The small molecule below binds the protein below.
Small molecule (SMILES): O=C(COP(=O)(O)O)NO

Sequence of chain 1.R:
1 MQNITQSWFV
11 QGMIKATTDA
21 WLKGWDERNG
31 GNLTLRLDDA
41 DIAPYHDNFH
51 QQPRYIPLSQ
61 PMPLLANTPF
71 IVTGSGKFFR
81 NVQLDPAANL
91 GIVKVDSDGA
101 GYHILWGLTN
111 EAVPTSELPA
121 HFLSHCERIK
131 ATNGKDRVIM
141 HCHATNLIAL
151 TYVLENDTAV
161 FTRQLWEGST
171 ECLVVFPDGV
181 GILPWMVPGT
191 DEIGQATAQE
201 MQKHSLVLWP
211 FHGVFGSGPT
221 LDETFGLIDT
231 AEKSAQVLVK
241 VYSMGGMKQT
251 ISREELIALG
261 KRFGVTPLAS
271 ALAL

Binding-site contacts:
Ligand atom O4P contacts residue SER75 of chain 1.R at 3.3 Å (h-bond).
Ligand atom O4P contacts residue GLY76 of chain 1.R at 3.6 Å (h-bond).
Ligand atom C1 contacts residue ZN1 of chain 1.CB at 2.7 Å.
Ligand atom N2 contacts residue ZN1 of chain 1.CB at 2.8 Å.
Ligand atom O2 contacts residue ZN1 of chain 1.CB at 2.1 Å.
Ligand atom O1P contacts residue ASN32 of chain 1.R at 3.4 Å (h-bond).
Ligand atom O2P contacts residue ASN32 of chain 1.R at 2.7 Å (h-bond).
Ligand atom O1 contacts residue ZN1 of chain 1.CB at 2.1 Å.
Ligand atom C2 contacts residue ASN32 of chain 1.R at 3.7 Å.
Ligand atom O2P contacts residue THR115 of chain 1.R at 2.3 Å (h-bond).
Ligand atom N2 contacts residue ASN32 of chain 1.R at 3.7 Å.
Ligand atom N2 contacts residue GLU117 of chain 1.R at 3.1 Å (salt-bridge).
Ligand atom P contacts residue ASN29 of chain 1.R at 3.7 Å.
Ligand atom N2 contacts residue HIS212 of chain 1.R at 4.0 Å.
Ligand atom O2 contacts residue HIS141 of chain 1.R at 3.2 Å (h-bond).
Ligand atom O2 contacts residue GLU117 of chain 1.R at 2.6 Å (salt-bridge).
Ligand atom P contacts residue ASN32 of chain 1.R at 3.8 Å.
Ligand atom N2 contacts residue HIS141 of chain 1.R at 4.0 Å.
Ligand atom O2P contacts residue SER116 of chain 1.R at 4.0 Å.
Ligand atom O1 contacts residue ASN32 of chain 1.R at 3.8 Å.
Ligand atom O4P contacts residue THR115 of chain 1.R at 3.7 Å.
Ligand atom O3P contacts residue ASN29 of chain 1.R at 2.8 Å (h-bond).
Ligand atom C2 contacts residue ASN29 of chain 1.R at 3.4 Å.
Ligand atom O1 contacts residue HIS141 of chain 1.R at 3.3 Å (h-bond).
Ligand atom O1P contacts residue ASN29 of chain 1.R at 3.8 Å.
Ligand atom O1 contacts residue GLY30 of chain 1.R at 3.6 Å.
Ligand atom P contacts residue THR115 of chain 1.R at 3.6 Å.
Ligand atom O4P contacts residue SER116 of chain 1.R at 2.8 Å (h-bond).
Ligand atom O2 contacts residue HIS212 of chain 1.R at 2.9 Å (h-bond).
Ligand atom P contacts residue GLY76 of chain 1.R at 3.8 Å.
Ligand atom O3P contacts residue GLY74 of chain 1.R at 3.8 Å.
Ligand atom O3P contacts residue GLY76 of chain 1.R at 3.0 Å (h-bond).
Ligand atom C1 contacts residue HIS141 of chain 1.R at 3.9 Å.
Ligand atom C1 contacts residue GLY31 of chain 1.R at 3.8 Å.
Ligand atom O1 contacts residue HIS143 of chain 1.R at 3.1 Å (h-bond).
Ligand atom O2P contacts residue GLY31 of chain 1.R at 3.5 Å (h-bond).
Ligand atom C1 contacts residue ASN32 of chain 1.R at 3.4 Å.
Ligand atom O1 contacts residue GLY31 of chain 1.R at 2.8 Å (h-bond).
Ligand atom O3P contacts residue SER75 of chain 1.R at 4.0 Å.
Ligand atom O1P contacts residue SER116 of chain 1.R at 3.7 Å.